The protein below binds the small molecule below.
Small molecule (SMILES): COc1ccc(C[C@H](NC(=O)[C@H](C)NC(=O)CN2CCOCC2)C(=O)N[C@@H](CCC2CCCCC2)[C@@H](O)C(C)(C)O)cc1

Sequence of chain 1.H:
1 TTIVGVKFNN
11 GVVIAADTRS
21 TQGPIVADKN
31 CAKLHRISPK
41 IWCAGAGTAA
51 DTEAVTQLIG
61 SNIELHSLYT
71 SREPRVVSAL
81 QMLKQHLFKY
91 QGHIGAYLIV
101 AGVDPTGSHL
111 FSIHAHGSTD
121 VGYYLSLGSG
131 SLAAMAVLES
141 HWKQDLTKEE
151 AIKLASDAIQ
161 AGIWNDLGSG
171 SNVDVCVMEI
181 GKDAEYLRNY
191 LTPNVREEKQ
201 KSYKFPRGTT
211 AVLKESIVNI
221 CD

Sequence of chain 1.I:
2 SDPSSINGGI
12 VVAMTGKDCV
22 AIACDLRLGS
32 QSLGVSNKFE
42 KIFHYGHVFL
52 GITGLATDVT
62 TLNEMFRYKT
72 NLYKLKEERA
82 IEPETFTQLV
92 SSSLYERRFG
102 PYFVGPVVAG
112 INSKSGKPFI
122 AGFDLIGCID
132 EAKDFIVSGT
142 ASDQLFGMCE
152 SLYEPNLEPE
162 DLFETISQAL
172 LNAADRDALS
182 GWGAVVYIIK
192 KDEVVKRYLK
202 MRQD

Binding-site contacts:
Ligand atom C6 contacts residue HIS35 of chain 1.H at 3.8 Å.
Ligand atom O21 contacts residue ALA46 of chain 1.H at 3.6 Å.
Ligand atom C4 contacts residue GLY45 of chain 1.H at 3.2 Å.
Ligand atom N25 contacts residue THR21 of chain 1.H at 3.1 Å (h-bond).
Ligand atom C24 contacts residue GLY47 of chain 1.H at 3.5 Å.
Ligand atom C1 contacts residue ALA49 of chain 1.H at 3.7 Å (hydrophobic).
Ligand atom O39 contacts residue ALA49 of chain 1.H at 3.0 Å (h-bond).
Ligand atom C2 contacts residue ALA49 of chain 1.H at 3.8 Å (hydrophobic).
Ligand atom C32 contacts residue LEU126 of chain 1.I at 3.5 Å (hydrophobic).
Ligand atom N22 contacts residue GLY47 of chain 1.H at 3.1 Å (h-bond).
Ligand atom C8 contacts residue THR1 of chain 1.H at 2.4 Å.
Ligand atom C7 contacts residue THR1 of chain 1.H at 2.8 Å.
Ligand atom C27 contacts residue GLN22 of chain 1.H at 3.8 Å.
Ligand atom O37 contacts residue GLN22 of chain 1.H at 3.5 Å.
Ligand atom C11 contacts residue THR1 of chain 1.H at 1.5 Å.
Ligand atom C42 contacts residue GLY47 of chain 1.H at 3.7 Å.
Ligand atom C26 contacts residue ALA49 of chain 1.H at 3.8 Å (hydrophobic).
Ligand atom C5 contacts residue THR52 of chain 1.H at 3.3 Å.
Ligand atom C5 contacts residue GLY45 of chain 1.H at 3.8 Å.
Ligand atom O13 contacts residue MES1 of chain 1.FA at 3.1 Å (h-bond).
Ligand atom N28 contacts residue ASP125 of chain 1.I at 3.2 Å (salt-bridge).
Ligand atom C23 contacts residue GLY47 of chain 1.H at 3.7 Å.
Ligand atom C27 contacts residue THR21 of chain 1.H at 3.5 Å.
Ligand atom C10 contacts residue GLY168 of chain 1.H at 3.7 Å.
Ligand atom C9 contacts residue THR1 of chain 1.H at 1.4 Å.
Ligand atom C11 contacts residue GLY168 of chain 1.H at 2.7 Å.
Ligand atom O13 contacts residue THR1 of chain 1.H at 3.2 Å (h-bond).
Ligand atom O21 contacts residue GLY47 of chain 1.H at 3.1 Å (h-bond).
Ligand atom O49 contacts residue THR21 of chain 1.H at 3.2 Å (h-bond).
Ligand atom C10 contacts residue THR21 of chain 1.H at 3.2 Å.
Ligand atom C12 contacts residue THR1 of chain 1.H at 2.5 Å.
Ligand atom N22 contacts residue THR1 of chain 1.H at 3.7 Å.
Ligand atom C11 contacts residue SER129 of chain 1.H at 3.5 Å.
Ligand atom C1 contacts residue GLU53 of chain 1.H at 3.5 Å.
Ligand atom O49 contacts residue SER20 of chain 1.H at 3.2 Å (h-bond).
Ligand atom C43 contacts residue THR48 of chain 1.H at 3.7 Å.
Ligand atom O21 contacts residue MES1 of chain 1.FA at 2.5 Å (h-bond).
Ligand atom C10 contacts residue THR1 of chain 1.H at 3.6 Å.
Ligand atom O21 contacts residue THR1 of chain 1.H at 2.3 Å (h-bond).
Ligand atom C9 contacts residue LYS33 of chain 1.H at 3.8 Å.